A small-molecule ligand and the protein it binds are described below.
Small molecule (SMILES): CC(=O)N[C@@H]1[C@@H](O)[C@H](O)[C@@H](CO)O[C@H]1O

Sequence of chain 1.A:
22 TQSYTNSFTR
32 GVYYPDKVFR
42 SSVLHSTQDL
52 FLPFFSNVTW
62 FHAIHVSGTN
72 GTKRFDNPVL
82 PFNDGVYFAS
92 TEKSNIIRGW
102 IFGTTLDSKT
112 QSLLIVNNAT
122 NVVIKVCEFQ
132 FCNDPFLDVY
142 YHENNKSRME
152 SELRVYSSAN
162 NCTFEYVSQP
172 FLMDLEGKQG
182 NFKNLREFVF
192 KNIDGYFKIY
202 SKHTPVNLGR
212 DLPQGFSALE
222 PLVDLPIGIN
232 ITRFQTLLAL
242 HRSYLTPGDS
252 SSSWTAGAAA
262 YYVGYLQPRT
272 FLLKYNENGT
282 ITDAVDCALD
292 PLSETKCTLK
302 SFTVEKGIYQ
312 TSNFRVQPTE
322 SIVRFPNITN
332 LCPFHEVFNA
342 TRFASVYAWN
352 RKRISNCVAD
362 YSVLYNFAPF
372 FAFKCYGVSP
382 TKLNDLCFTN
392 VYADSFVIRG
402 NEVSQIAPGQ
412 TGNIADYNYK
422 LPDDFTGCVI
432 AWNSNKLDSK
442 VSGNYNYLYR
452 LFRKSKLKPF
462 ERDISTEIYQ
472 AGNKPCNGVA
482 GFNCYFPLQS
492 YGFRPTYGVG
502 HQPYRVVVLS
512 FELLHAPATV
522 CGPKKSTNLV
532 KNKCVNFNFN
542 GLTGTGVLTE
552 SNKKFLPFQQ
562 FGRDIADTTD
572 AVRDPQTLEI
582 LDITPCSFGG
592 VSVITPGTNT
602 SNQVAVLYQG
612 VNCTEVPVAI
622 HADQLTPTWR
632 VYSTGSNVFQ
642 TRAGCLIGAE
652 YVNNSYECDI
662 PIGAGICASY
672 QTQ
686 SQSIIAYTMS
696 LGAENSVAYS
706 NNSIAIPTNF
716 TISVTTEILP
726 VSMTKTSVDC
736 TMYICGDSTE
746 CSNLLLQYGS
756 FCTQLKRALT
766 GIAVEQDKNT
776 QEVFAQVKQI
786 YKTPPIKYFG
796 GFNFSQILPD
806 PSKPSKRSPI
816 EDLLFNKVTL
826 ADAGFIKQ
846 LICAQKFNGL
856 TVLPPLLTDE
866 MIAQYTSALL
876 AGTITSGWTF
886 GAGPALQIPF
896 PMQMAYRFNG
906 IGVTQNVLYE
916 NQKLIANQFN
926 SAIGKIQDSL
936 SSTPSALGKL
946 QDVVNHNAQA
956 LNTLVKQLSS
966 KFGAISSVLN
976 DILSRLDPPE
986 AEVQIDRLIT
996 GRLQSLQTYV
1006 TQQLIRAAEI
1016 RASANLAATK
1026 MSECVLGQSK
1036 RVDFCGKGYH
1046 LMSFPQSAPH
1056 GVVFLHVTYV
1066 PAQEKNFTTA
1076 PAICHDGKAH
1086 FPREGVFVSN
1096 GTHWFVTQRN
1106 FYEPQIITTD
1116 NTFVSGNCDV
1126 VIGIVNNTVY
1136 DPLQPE

Binding-site contacts:
Ligand atom C7 contacts residue ASP464 of chain 1.C at 4.4 Å.
Ligand atom C8 contacts residue ASN231 of chain 1.A at 4.0 Å.
Ligand atom C5 contacts residue ASN231 of chain 1.A at 3.7 Å.
Ligand atom N2 contacts residue ASN231 of chain 1.A at 2.9 Å (h-bond).
Ligand atom C6 contacts residue THR233 of chain 1.A at 3.8 Å.
Ligand atom C3 contacts residue ASN231 of chain 1.A at 3.8 Å.
Ligand atom O5 contacts residue ASN231 of chain 1.A at 2.3 Å (h-bond).
Ligand atom N2 contacts residue ARG454 of chain 1.C at 3.9 Å.
Ligand atom C8 contacts residue GLU462 of chain 1.C at 4.0 Å.
Ligand atom O7 contacts residue ASP464 of chain 1.C at 4.0 Å.
Ligand atom C8 contacts residue ARG454 of chain 1.C at 3.4 Å.
Ligand atom O7 contacts residue ASN231 of chain 1.A at 2.9 Å (h-bond).
Ligand atom C8 contacts residue ASP464 of chain 1.C at 3.8 Å.
Ligand atom C1 contacts residue ASN231 of chain 1.A at 1.4 Å.
Ligand atom C7 contacts residue ASN231 of chain 1.A at 3.1 Å.
Ligand atom O5 contacts residue THR105 of chain 1.A at 4.0 Å.
Ligand atom O3 contacts residue SER456 of chain 1.C at 3.8 Å.
Ligand atom C2 contacts residue ASN231 of chain 1.A at 2.5 Å.
Ligand atom O7 contacts residue ARG454 of chain 1.C at 3.4 Å (salt-bridge).
Ligand atom O3 contacts residue ARG454 of chain 1.C at 4.3 Å.
Ligand atom C7 contacts residue ARG454 of chain 1.C at 3.3 Å.
Ligand atom C4 contacts residue ASN231 of chain 1.A at 4.2 Å.

Sequence of chain 1.C:
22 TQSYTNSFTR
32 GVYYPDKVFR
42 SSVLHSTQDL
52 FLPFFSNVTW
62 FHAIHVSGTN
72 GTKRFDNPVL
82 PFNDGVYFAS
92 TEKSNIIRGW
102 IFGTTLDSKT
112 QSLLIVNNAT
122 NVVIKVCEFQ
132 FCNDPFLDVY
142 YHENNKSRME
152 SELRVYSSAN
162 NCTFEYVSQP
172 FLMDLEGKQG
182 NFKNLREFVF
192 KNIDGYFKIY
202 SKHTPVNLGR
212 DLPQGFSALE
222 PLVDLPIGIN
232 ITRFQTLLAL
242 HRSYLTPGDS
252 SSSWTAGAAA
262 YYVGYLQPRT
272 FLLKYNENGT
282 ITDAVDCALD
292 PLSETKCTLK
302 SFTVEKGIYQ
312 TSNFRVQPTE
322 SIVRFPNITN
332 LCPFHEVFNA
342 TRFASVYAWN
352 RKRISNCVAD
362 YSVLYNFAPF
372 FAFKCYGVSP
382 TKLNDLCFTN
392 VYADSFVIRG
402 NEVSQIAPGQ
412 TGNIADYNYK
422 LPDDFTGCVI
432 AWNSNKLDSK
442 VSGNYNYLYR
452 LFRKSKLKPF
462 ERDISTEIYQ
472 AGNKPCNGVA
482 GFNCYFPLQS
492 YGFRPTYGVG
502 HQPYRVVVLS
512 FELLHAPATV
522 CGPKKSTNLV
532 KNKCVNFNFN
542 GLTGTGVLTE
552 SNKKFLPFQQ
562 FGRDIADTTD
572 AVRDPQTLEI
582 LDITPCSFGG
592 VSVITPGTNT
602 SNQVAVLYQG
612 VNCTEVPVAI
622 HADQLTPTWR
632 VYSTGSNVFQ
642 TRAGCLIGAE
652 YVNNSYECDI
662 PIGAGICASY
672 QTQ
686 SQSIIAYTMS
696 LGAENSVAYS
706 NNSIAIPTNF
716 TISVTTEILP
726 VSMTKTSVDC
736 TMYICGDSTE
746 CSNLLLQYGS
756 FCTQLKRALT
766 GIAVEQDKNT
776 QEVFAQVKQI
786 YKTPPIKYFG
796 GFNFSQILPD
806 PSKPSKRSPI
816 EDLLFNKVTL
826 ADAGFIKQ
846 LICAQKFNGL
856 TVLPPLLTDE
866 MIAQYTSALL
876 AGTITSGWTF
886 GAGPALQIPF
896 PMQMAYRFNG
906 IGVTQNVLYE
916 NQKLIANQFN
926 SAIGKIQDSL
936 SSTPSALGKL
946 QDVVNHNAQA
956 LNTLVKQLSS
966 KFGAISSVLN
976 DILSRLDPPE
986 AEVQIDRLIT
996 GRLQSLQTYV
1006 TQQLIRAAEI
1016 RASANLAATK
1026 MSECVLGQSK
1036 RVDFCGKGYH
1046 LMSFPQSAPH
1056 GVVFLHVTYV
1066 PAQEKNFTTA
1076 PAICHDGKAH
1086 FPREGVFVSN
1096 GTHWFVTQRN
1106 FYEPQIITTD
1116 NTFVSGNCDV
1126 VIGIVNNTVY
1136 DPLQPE